A protein and the small-molecule ligand that binds it are described below.
Small molecule (SMILES): Nc1nc(-c2ccc(O)cc2)cc(N(Cc2ccccn2)Cc2ccccn2)n1

Sequence of chain 1.J:
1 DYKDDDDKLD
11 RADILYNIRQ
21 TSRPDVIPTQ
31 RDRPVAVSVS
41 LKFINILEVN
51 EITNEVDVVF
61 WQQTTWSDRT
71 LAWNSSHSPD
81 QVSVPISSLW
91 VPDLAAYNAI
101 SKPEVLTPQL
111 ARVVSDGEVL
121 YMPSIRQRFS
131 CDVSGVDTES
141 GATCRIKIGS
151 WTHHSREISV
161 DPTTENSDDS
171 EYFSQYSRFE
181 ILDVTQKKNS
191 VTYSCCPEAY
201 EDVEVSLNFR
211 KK

Binding-site contacts:
Ligand atom N02 contacts residue MET122 of chain 1.F at 3.5 Å.
Ligand atom C22 contacts residue TYR200 of chain 1.J at 3.4 Å (hydrophobic).
Ligand atom C07 contacts residue THR64 of chain 1.F at 3.8 Å.
Ligand atom O01 contacts residue THR65 of chain 1.F at 2.0 Å (h-bond).
Ligand atom C14 contacts residue ARG112 of chain 1.F at 3.8 Å.
Ligand atom N05 contacts residue TRP151 of chain 1.J at 3.1 Å (h-bond).
Ligand atom N03 contacts residue CYS195 of chain 1.J at 3.5 Å (h-bond).
Ligand atom C01 contacts residue CYS195 of chain 1.J at 3.6 Å (hydrophobic).
Ligand atom N03 contacts residue GLN63 of chain 1.F at 3.0 Å (h-bond).
Ligand atom C08 contacts residue GLN63 of chain 1.F at 3.7 Å.
Ligand atom N01 contacts residue TYR172 of chain 1.F at 3.1 Å (h-bond).
Ligand atom C11 contacts residue TYR200 of chain 1.J at 3.3 Å (hydrophobic).
Ligand atom C19 contacts residue TRP151 of chain 1.J at 3.3 Å (hydrophobic).
Ligand atom N03 contacts residue CYS196 of chain 1.J at 3.6 Å.
Ligand atom C22 contacts residue TYR193 of chain 1.J at 3.8 Å (hydrophobic).
Ligand atom C15 contacts residue MET122 of chain 1.F at 3.8 Å (hydrophobic).
Ligand atom C01 contacts residue MET122 of chain 1.F at 3.5 Å (hydrophobic).
Ligand atom C09 contacts residue GLN63 of chain 1.F at 3.7 Å.
Ligand atom C18 contacts residue TYR200 of chain 1.J at 3.8 Å (hydrophobic).
Ligand atom C07 contacts residue THR65 of chain 1.F at 3.5 Å.
Ligand atom C05 contacts residue GLN63 of chain 1.F at 3.7 Å.
Ligand atom C15 contacts residue THR152 of chain 1.J at 3.8 Å.
Ligand atom N06 contacts residue MET122 of chain 1.F at 3.4 Å.
Ligand atom C16 contacts residue TRP151 of chain 1.J at 3.2 Å (hydrophobic).
Ligand atom C19 contacts residue MET122 of chain 1.F at 3.5 Å (hydrophobic).
Ligand atom N06 contacts residue TRP151 of chain 1.J at 3.2 Å (h-bond).
Ligand atom N01 contacts residue CYS195 of chain 1.J at 3.8 Å.
Ligand atom C01 contacts residue CYS196 of chain 1.J at 3.8 Å (hydrophobic).
Ligand atom C04 contacts residue MET122 of chain 1.F at 3.6 Å (hydrophobic).
Ligand atom N03 contacts residue MET122 of chain 1.F at 3.3 Å (h-bond).
Ligand atom C04 contacts residue GLN63 of chain 1.F at 3.8 Å.
Ligand atom C17 contacts residue TYR200 of chain 1.J at 3.3 Å (hydrophobic).
Ligand atom C08 contacts residue THR65 of chain 1.F at 3.1 Å.
Ligand atom C10 contacts residue GLN63 of chain 1.F at 3.0 Å.
Ligand atom N01 contacts residue TYR193 of chain 1.J at 3.6 Å.
Ligand atom C21 contacts residue TYR193 of chain 1.J at 3.8 Å (hydrophobic).
Ligand atom C04 contacts residue CYS196 of chain 1.J at 3.6 Å (hydrophobic).
Ligand atom C13 contacts residue ARG112 of chain 1.F at 3.5 Å.
Ligand atom C03 contacts residue CYS196 of chain 1.J at 3.8 Å (hydrophobic).
Ligand atom C14 contacts residue LEU120 of chain 1.F at 3.4 Å (hydrophobic).

Sequence of chain 1.F:
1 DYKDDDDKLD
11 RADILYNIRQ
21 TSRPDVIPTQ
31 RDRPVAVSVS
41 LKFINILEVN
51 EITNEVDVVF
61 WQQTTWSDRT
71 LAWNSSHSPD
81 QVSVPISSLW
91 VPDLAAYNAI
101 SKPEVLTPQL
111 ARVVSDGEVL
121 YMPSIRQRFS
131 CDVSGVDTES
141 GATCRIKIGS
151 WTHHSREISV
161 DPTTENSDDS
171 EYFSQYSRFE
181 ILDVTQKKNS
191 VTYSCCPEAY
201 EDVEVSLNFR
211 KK